Binding-site contacts:
Ligand atom C5 contacts residue SER632 of chain 20.A at 4.1 Å.
Ligand atom C8 contacts residue HIS630 of chain 20.A at 3.3 Å.
Ligand atom N3 contacts residue GLY639 of chain 20.A at 4.3 Å.
Ligand atom N1 contacts residue PRO631 of chain 20.A at 3.5 Å (h-bond).
Ligand atom C1' contacts residue HIS630 of chain 20.A at 4.0 Å.
Ligand atom N1 contacts residue VAL420 of chain 20.A at 3.7 Å.
Ligand atom N1 contacts residue PRO421 of chain 20.A at 4.3 Å.
Ligand atom C4 contacts residue PRO421 of chain 20.A at 4.3 Å (hydrophobic).
Ligand atom C8 contacts residue PRO421 of chain 20.A at 4.3 Å (hydrophobic).
Ligand atom O1P contacts residue LYS641 of chain 38.A at 4.0 Å.
Ligand atom C2 contacts residue GLY639 of chain 20.A at 3.1 Å.
Ligand atom N7 contacts residue HIS630 of chain 20.A at 4.1 Å.
Ligand atom C6 contacts residue VAL420 of chain 20.A at 4.0 Å (hydrophobic).
Ligand atom C6 contacts residue SER632 of chain 20.A at 3.9 Å.
Ligand atom N6 contacts residue VAL420 of chain 20.A at 4.0 Å.
Ligand atom C6 contacts residue GLY639 of chain 20.A at 3.8 Å.
Ligand atom N6 contacts residue PHE638 of chain 20.A at 3.9 Å.
Ligand atom C2 contacts residue PRO631 of chain 20.A at 3.3 Å (hydrophobic).
Ligand atom C6 contacts residue PRO421 of chain 20.A at 4.1 Å (hydrophobic).
Ligand atom N9 contacts residue HIS630 of chain 20.A at 4.2 Å.
Ligand atom N7 contacts residue PRO421 of chain 20.A at 4.2 Å.
Ligand atom N9 contacts residue PRO421 of chain 20.A at 4.4 Å.
Ligand atom N6 contacts residue GLY637 of chain 20.A at 3.7 Å.
Ligand atom N1 contacts residue GLY639 of chain 20.A at 3.1 Å (h-bond).
Ligand atom O2P contacts residue ASP626 of chain 38.A at 4.2 Å.
Ligand atom N1 contacts residue PHE638 of chain 20.A at 4.3 Å.
Ligand atom C5 contacts residue PRO631 of chain 20.A at 4.2 Å (hydrophobic).
Ligand atom C5 contacts residue PRO421 of chain 20.A at 4.1 Å (hydrophobic).
Ligand atom C2' contacts residue HIS630 of chain 20.A at 3.2 Å.
Ligand atom C2 contacts residue PRO421 of chain 20.A at 4.5 Å (hydrophobic).
Ligand atom N7 contacts residue SER632 of chain 20.A at 4.1 Å.
Ligand atom C4 contacts residue PRO631 of chain 20.A at 4.0 Å (hydrophobic).
Ligand atom N6 contacts residue GLY639 of chain 20.A at 3.6 Å (h-bond).
Ligand atom N3 contacts residue PRO631 of chain 20.A at 3.6 Å.
Ligand atom N6 contacts residue SER632 of chain 20.A at 3.3 Å (h-bond).
Ligand atom C1' contacts residue PRO631 of chain 20.A at 4.3 Å (hydrophobic).
Ligand atom C2 contacts residue VAL420 of chain 20.A at 4.3 Å (hydrophobic).
Ligand atom N7 contacts residue ASN609 of chain 20.A at 3.8 Å.
Ligand atom C6 contacts residue PRO631 of chain 20.A at 3.9 Å (hydrophobic).
Ligand atom C3' contacts residue HIS630 of chain 20.A at 4.4 Å.

Sequence of chain 38.A:
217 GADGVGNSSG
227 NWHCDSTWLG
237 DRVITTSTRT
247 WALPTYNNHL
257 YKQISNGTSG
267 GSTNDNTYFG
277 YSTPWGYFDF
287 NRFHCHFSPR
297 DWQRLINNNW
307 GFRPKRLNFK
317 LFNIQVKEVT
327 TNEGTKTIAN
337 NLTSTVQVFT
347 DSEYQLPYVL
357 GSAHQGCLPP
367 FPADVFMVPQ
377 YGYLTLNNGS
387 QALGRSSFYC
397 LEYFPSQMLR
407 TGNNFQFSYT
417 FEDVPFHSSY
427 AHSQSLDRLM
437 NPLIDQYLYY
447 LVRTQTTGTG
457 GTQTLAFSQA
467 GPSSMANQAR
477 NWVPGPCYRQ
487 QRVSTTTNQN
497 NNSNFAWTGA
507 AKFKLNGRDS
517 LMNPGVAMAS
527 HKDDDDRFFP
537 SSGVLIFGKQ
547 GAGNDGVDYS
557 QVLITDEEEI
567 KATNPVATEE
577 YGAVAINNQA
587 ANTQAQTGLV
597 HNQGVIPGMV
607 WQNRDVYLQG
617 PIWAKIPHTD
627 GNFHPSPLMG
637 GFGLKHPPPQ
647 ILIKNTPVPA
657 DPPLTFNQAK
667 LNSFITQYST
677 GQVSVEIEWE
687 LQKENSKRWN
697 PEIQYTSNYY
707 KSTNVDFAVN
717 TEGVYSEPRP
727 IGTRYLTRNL

The protein below binds the small molecule below.
Small molecule (SMILES): Nc1ncnc2c1ncn2[C@H]1C[C@H](O)[C@@H](COP(=O)(O)O)O1

Sequence of chain 20.A:
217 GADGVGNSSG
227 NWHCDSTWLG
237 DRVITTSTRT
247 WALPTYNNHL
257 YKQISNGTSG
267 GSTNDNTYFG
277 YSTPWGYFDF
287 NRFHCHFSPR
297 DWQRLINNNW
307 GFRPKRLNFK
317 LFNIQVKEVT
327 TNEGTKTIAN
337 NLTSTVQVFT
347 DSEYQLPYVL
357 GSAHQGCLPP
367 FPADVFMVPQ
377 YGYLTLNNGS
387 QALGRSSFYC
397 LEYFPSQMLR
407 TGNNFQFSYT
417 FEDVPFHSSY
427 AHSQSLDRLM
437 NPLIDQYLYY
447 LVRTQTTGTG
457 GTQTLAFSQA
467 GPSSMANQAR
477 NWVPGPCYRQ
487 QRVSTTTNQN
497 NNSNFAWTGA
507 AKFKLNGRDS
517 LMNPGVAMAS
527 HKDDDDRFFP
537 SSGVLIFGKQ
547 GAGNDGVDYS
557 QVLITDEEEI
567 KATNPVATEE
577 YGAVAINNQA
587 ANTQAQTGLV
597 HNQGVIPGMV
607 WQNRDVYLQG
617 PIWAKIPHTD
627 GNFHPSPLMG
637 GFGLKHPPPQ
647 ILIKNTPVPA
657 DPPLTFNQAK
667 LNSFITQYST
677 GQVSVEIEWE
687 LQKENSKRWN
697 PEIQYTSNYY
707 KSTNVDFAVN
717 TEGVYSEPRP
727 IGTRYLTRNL